Binding-site contacts:
Ligand atom O1A contacts residue TYR325 of chain 1.C at 3.6 Å.
Ligand atom O6 contacts residue ARG212 of chain 1.C at 3.7 Å.
Ligand atom C9 contacts residue ALA166 of chain 1.C at 3.5 Å (hydrophobic).
Ligand atom O10 contacts residue ASP70 of chain 1.C at 3.8 Å.
Ligand atom O1B contacts residue ARG212 of chain 1.C at 3.1 Å (salt-bridge).
Ligand atom O4 contacts residue ASP70 of chain 1.C at 3.4 Å.
Ligand atom C1 contacts residue ARG291 of chain 1.C at 3.5 Å.
Ligand atom O10 contacts residue ARG71 of chain 1.C at 2.7 Å (salt-bridge).
Ligand atom C8 contacts residue GLU196 of chain 1.C at 3.5 Å.
Ligand atom C3 contacts residue ASP70 of chain 1.C at 3.6 Å.
Ligand atom O1B contacts residue ARG291 of chain 1.C at 2.8 Å (salt-bridge).
Ligand atom O8 contacts residue GLU197 of chain 1.C at 3.7 Å.
Ligand atom C4 contacts residue GLU38 of chain 1.C at 3.7 Å.
Ligand atom C2 contacts residue TYR325 of chain 1.C at 2.8 Å (hydrophobic).
Ligand atom C3 contacts residue ARG37 of chain 1.C at 3.8 Å.
Ligand atom C6 contacts residue TYR325 of chain 1.C at 3.7 Å (hydrophobic).
Ligand atom O4 contacts residue GLU38 of chain 1.C at 3.2 Å (salt-bridge).
Ligand atom C5 contacts residue ASP70 of chain 1.C at 3.9 Å.
Ligand atom O9 contacts residue ALA166 of chain 1.C at 3.5 Å.
Ligand atom O6 contacts residue TYR325 of chain 1.C at 3.2 Å (h-bond).
Ligand atom C1 contacts residue ARG37 of chain 1.C at 3.9 Å.
Ligand atom O9 contacts residue GLU196 of chain 1.C at 2.5 Å (salt-bridge).
Ligand atom O1B contacts residue TYR325 of chain 1.C at 3.4 Å (h-bond).
Ligand atom C6 contacts residue GLU197 of chain 1.C at 3.6 Å.
Ligand atom C11 contacts residue ILE142 of chain 1.C at 3.9 Å (hydrophobic).
Ligand atom C9 contacts residue GLU196 of chain 1.C at 3.3 Å.
Ligand atom O8 contacts residue GLU196 of chain 1.C at 2.6 Å (salt-bridge).
Ligand atom O9 contacts residue ARG144 of chain 1.C at 3.3 Å (salt-bridge).
Ligand atom C9 contacts residue ASN214 of chain 1.C at 3.7 Å.
Ligand atom C10 contacts residue ARG71 of chain 1.C at 3.9 Å.
Ligand atom O8 contacts residue ARG212 of chain 1.C at 3.4 Å.
Ligand atom C1 contacts residue ARG212 of chain 1.C at 3.9 Å.
Ligand atom O1A contacts residue ARG291 of chain 1.C at 2.8 Å (salt-bridge).
Ligand atom O1A contacts residue ARG37 of chain 1.C at 2.8 Å (salt-bridge).
Ligand atom C4 contacts residue TYR325 of chain 1.C at 3.7 Å (hydrophobic).
Ligand atom C3 contacts residue TYR325 of chain 1.C at 3.2 Å (hydrophobic).
Ligand atom C1 contacts residue TYR325 of chain 1.C at 3.1 Å (hydrophobic).
Ligand atom C3 contacts residue GLU38 of chain 1.C at 3.5 Å.
Ligand atom C8 contacts residue ARG212 of chain 1.C at 3.5 Å.
Ligand atom C11 contacts residue TRP98 of chain 1.C at 3.8 Å (hydrophobic).

This small molecule binds to this protein.
Small molecule (SMILES): CC(=O)N[C@H]1[C@H]([C@H](O)[C@H](O)CO)OC(C(=O)O)=C[C@@H]1O

Sequence of chain 1.C:
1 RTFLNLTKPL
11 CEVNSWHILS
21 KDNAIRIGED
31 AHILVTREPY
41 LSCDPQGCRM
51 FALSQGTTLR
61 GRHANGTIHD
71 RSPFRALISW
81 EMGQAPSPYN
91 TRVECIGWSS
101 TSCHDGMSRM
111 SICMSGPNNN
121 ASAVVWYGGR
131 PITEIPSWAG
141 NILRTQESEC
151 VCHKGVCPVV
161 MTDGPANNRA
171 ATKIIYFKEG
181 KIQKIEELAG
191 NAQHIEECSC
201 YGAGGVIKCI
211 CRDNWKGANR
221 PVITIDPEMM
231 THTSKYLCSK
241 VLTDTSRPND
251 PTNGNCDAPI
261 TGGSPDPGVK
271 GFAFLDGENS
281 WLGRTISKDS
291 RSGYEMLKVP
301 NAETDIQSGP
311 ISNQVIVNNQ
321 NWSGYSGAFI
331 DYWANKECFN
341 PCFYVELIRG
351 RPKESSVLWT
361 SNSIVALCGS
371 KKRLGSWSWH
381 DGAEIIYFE